Sequence of chain 1.A:
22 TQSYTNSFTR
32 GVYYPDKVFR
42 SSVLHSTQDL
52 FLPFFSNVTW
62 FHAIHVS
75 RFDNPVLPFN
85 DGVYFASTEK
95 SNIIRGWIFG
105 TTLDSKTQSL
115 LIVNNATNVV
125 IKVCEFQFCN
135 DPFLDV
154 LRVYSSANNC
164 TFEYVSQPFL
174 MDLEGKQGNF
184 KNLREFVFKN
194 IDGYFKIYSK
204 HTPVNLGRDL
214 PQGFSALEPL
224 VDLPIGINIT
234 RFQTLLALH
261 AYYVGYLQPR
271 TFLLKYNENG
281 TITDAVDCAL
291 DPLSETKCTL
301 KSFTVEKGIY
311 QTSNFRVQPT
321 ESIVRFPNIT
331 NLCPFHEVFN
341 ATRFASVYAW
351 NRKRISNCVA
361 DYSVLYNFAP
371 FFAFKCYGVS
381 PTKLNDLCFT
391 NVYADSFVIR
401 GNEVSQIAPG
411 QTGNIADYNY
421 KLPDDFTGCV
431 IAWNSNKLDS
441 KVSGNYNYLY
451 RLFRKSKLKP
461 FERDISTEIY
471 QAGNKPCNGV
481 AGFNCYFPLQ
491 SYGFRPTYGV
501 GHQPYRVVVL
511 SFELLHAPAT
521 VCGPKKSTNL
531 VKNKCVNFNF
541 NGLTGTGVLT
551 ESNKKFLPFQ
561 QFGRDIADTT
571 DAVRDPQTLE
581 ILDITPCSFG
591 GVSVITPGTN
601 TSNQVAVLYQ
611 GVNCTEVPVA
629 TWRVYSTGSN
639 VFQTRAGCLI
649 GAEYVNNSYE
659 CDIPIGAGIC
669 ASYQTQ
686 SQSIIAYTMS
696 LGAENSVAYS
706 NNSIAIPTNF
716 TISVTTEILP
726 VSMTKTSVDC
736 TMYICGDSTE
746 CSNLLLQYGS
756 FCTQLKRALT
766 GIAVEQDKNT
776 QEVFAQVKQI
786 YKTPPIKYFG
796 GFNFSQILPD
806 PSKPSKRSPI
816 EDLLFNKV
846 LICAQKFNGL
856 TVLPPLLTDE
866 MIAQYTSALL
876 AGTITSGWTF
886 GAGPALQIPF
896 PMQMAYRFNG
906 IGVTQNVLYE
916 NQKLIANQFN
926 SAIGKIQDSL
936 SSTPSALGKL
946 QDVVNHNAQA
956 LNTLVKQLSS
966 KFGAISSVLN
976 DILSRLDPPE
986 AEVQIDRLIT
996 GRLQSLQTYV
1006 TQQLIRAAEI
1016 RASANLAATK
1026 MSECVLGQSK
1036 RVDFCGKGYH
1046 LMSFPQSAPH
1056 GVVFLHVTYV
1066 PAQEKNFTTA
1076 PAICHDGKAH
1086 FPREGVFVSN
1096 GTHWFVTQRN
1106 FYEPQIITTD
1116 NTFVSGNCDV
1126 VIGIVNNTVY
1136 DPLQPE

The protein below binds the small molecule below.
Small molecule (SMILES): CC(=O)N[C@@H]1[C@@H](O)[C@H](O)[C@@H](CO)O[C@H]1O

Binding-site contacts:
Ligand atom C1 contacts residue TYR652 of chain 1.A at 4.4 Å (hydrophobic).
Ligand atom C4 contacts residue ASN654 of chain 1.A at 4.2 Å.
Ligand atom C5 contacts residue ASN654 of chain 1.A at 3.7 Å.
Ligand atom O7 contacts residue ASN654 of chain 1.A at 3.4 Å (h-bond).
Ligand atom O5 contacts residue TYR652 of chain 1.A at 4.3 Å.
Ligand atom C7 contacts residue ASN654 of chain 1.A at 3.2 Å.
Ligand atom C8 contacts residue ASN654 of chain 1.A at 3.6 Å.
Ligand atom C5 contacts residue TYR652 of chain 1.A at 4.4 Å (hydrophobic).
Ligand atom C2 contacts residue ASN654 of chain 1.A at 2.5 Å.
Ligand atom O5 contacts residue ASN654 of chain 1.A at 2.4 Å (h-bond).
Ligand atom N2 contacts residue ASN654 of chain 1.A at 2.8 Å (h-bond).
Ligand atom C3 contacts residue ASN654 of chain 1.A at 3.8 Å.
Ligand atom C1 contacts residue ASN654 of chain 1.A at 1.4 Å.